This small molecule binds to this protein.
Small molecule (SMILES): Nc1ccn([C@H]2C[C@H](O)[C@@H](CO[P](=O)(O)O[P](=O)(O)OP(=O)(O)O)O2)c(=O)n1

Sequence of chain 1.A:
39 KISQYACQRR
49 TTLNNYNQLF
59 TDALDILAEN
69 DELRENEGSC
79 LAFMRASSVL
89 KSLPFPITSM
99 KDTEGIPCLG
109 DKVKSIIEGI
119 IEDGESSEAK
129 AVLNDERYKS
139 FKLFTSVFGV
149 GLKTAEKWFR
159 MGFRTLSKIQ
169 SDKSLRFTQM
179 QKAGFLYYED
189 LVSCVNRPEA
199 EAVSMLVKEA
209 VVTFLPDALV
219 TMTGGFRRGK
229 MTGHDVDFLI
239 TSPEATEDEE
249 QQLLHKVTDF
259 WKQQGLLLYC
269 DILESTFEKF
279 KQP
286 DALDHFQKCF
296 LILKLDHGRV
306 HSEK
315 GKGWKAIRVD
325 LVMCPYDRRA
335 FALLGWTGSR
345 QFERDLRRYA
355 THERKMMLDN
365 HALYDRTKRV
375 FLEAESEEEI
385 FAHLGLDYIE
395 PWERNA

Binding-site contacts:
Ligand atom O3' contacts residue GLY342 of chain 1.A at 3.3 Å.
Ligand atom O2G contacts residue HIS232 of chain 1.A at 2.8 Å (h-bond).
Ligand atom O2G contacts residue ASP233 of chain 1.A at 3.7 Å.
Ligand atom O2 contacts residue GLY339 of chain 1.A at 3.4 Å (h-bond).
Ligand atom C3' contacts residue ARG344 of chain 1.A at 4.0 Å.
Ligand atom O1B contacts residue ARG226 of chain 1.A at 3.2 Å (salt-bridge).
Ligand atom C6 contacts residue ARG344 of chain 1.A at 4.0 Å.
Ligand atom O2G contacts residue GLY231 of chain 1.A at 3.7 Å.
Ligand atom PA contacts residue ZN1 of chain 1.F at 3.8 Å.
Ligand atom O2B contacts residue GLY223 of chain 1.A at 3.0 Å (h-bond).
Ligand atom O1B contacts residue GLY223 of chain 1.A at 3.4 Å (h-bond).
Ligand atom O2G contacts residue ZN1 of chain 1.F at 3.3 Å.
Ligand atom O2 contacts residue ASN364 of chain 1.A at 3.6 Å (h-bond).
Ligand atom C6 contacts residue TRP340 of chain 1.A at 3.4 Å (hydrophobic).
Ligand atom O5' contacts residue ARG344 of chain 1.A at 3.4 Å (salt-bridge).
Ligand atom C1' contacts residue GLY339 of chain 1.A at 3.5 Å.
Ligand atom PA contacts residue ZN1 of chain 1.E at 3.7 Å.
Ligand atom O2B contacts residue ZN1 of chain 1.F at 1.9 Å.
Ligand atom C5' contacts residue ARG344 of chain 1.A at 3.1 Å.
Ligand atom O2A contacts residue ZN1 of chain 1.F at 2.5 Å.
Ligand atom O1G contacts residue HIS232 of chain 1.A at 3.2 Å.
Ligand atom PG contacts residue ZN1 of chain 1.F at 3.9 Å.
Ligand atom O2B contacts residue GLY222 of chain 1.A at 3.4 Å.
Ligand atom O3' contacts residue ARG226 of chain 1.A at 3.7 Å.
Ligand atom PB contacts residue ZN1 of chain 1.F at 3.1 Å.
Ligand atom O1A contacts residue ARG344 of chain 1.A at 3.6 Å.
Ligand atom O3G contacts residue LYS228 of chain 1.A at 3.6 Å.
Ligand atom O2A contacts residue ASP233 of chain 1.A at 2.8 Å (salt-bridge).
Ligand atom O2B contacts residue ASP235 of chain 1.A at 3.2 Å (salt-bridge).
Ligand atom O3B contacts residue ZN1 of chain 1.F at 3.6 Å.
Ligand atom O5' contacts residue ZN1 of chain 1.E at 3.4 Å.
Ligand atom C1' contacts residue TRP340 of chain 1.A at 3.8 Å (hydrophobic).
Ligand atom O2A contacts residue ASP235 of chain 1.A at 3.0 Å (salt-bridge).
Ligand atom O2A contacts residue ZN1 of chain 1.E at 2.8 Å.
Ligand atom O3A contacts residue ASP235 of chain 1.A at 3.9 Å.
Ligand atom O3A contacts residue ZN1 of chain 1.F at 3.6 Å.
Ligand atom O4' contacts residue TRP340 of chain 1.A at 3.4 Å.
Ligand atom PB contacts residue GLY223 of chain 1.A at 3.7 Å.
Ligand atom C5 contacts residue TRP340 of chain 1.A at 3.5 Å (hydrophobic).
Ligand atom C2' contacts residue GLY339 of chain 1.A at 3.3 Å.